Sequence of chain 3.A:
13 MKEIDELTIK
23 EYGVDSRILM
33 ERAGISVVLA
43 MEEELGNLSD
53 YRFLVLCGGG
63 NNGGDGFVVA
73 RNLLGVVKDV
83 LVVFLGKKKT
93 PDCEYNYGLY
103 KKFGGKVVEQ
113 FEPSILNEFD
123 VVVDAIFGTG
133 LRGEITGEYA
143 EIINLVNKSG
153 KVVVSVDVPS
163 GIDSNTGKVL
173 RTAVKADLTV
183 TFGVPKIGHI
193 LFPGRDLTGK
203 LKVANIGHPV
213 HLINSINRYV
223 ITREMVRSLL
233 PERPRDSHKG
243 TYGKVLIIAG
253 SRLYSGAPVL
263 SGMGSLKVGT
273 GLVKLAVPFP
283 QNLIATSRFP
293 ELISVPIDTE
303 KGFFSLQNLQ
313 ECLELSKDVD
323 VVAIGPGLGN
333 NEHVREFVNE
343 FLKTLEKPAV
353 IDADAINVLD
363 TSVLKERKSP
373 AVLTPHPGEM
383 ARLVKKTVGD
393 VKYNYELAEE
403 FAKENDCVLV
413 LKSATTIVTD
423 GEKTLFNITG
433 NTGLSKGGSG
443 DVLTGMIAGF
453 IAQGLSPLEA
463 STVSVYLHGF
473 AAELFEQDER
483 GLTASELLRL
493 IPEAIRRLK

Sequence of chain 7.A:
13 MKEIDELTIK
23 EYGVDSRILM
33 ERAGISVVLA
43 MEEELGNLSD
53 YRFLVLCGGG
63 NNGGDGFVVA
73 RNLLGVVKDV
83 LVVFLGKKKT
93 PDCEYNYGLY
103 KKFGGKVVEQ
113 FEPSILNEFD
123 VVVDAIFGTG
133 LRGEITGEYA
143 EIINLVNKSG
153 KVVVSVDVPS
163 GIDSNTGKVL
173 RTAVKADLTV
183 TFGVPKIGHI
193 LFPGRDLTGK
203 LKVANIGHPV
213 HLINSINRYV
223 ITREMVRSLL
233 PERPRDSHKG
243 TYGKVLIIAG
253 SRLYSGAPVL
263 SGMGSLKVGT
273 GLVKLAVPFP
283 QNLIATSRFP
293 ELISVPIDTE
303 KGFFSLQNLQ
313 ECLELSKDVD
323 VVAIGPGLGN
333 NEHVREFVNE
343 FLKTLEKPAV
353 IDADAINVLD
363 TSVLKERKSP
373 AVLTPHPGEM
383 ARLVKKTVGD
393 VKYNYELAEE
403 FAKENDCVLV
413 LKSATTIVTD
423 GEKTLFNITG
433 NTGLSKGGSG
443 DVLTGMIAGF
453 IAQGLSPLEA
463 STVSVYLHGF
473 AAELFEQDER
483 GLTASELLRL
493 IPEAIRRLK

Binding-site contacts:
Ligand atom CD2 contacts residue VAL40 of chain 7.A at 3.5 Å (hydrophobic).
Ligand atom CA contacts residue VAL205 of chain 3.A at 3.2 Å (hydrophobic).
Ligand atom CE2 contacts residue VAL40 of chain 7.A at 3.6 Å (hydrophobic).
Ligand atom O contacts residue LYS204 of chain 3.A at 3.8 Å.
Ligand atom C contacts residue GLU44 of chain 7.A at 3.7 Å.
Ligand atom CZ2 contacts residue ASN207 of chain 3.A at 3.6 Å.
Ligand atom NE1 contacts residue ASN74 of chain 7.A at 3.0 Å (h-bond).
Ligand atom CE2 contacts residue GLU45 of chain 3.A at 3.7 Å.
Ligand atom CE1 contacts residue SER38 of chain 3.A at 3.8 Å.
Ligand atom O contacts residue ASN207 of chain 3.A at 3.2 Å (h-bond).
Ligand atom NE1 contacts residue VAL40 of chain 7.A at 3.7 Å.
Ligand atom CZ contacts residue SER38 of chain 3.A at 3.3 Å.
Ligand atom CB contacts residue ASN49 of chain 7.A at 3.4 Å.
Ligand atom CD1 contacts residue ASN207 of chain 3.A at 3.6 Å.
Ligand atom CH2 contacts residue ARG34 of chain 3.A at 3.5 Å.
Ligand atom N contacts residue VAL205 of chain 3.A at 2.8 Å (h-bond).
Ligand atom CB contacts residue GLU44 of chain 7.A at 3.4 Å.
Ligand atom CE1 contacts residue ALA42 of chain 3.A at 3.9 Å (hydrophobic).
Ligand atom CA contacts residue VAL205 of chain 3.A at 3.8 Å (hydrophobic).
Ligand atom N contacts residue GLU44 of chain 7.A at 3.1 Å (salt-bridge).
Ligand atom CA contacts residue GLU44 of chain 7.A at 3.6 Å.
Ligand atom CD1 contacts residue ASN74 of chain 7.A at 3.9 Å.
Ligand atom O contacts residue ASN207 of chain 3.A at 2.8 Å (h-bond).
Ligand atom O contacts residue VAL205 of chain 3.A at 3.6 Å (h-bond).
Ligand atom CE3 contacts residue LEU41 of chain 7.A at 3.8 Å (hydrophobic).
Ligand atom NE1 contacts residue ASN207 of chain 3.A at 3.6 Å (h-bond).
Ligand atom CG contacts residue VAL40 of chain 7.A at 3.6 Å (hydrophobic).
Ligand atom CD1 contacts residue VAL40 of chain 7.A at 3.8 Å (hydrophobic).
Ligand atom CA contacts residue GLU44 of chain 7.A at 3.8 Å.
Ligand atom O contacts residue ALA206 of chain 3.A at 3.2 Å.
Ligand atom CE2 contacts residue ASN207 of chain 3.A at 3.5 Å.
Ligand atom CZ contacts residue ALA42 of chain 3.A at 3.5 Å (hydrophobic).
Ligand atom CZ2 contacts residue ARG34 of chain 3.A at 3.6 Å.
Ligand atom CH2 contacts residue ILE37 of chain 7.A at 3.7 Å (hydrophobic).
Ligand atom C contacts residue VAL205 of chain 3.A at 3.5 Å (hydrophobic).
Ligand atom O contacts residue VAL205 of chain 3.A at 3.0 Å (h-bond).
Ligand atom CD2 contacts residue LEU41 of chain 3.A at 3.6 Å (hydrophobic).
Ligand atom N contacts residue GLU44 of chain 7.A at 2.8 Å (salt-bridge).
Ligand atom CD2 contacts residue GLU45 of chain 3.A at 3.7 Å.
Ligand atom CZ2 contacts residue ASN74 of chain 7.A at 3.6 Å.

The small molecule below binds the protein below.
Small molecule (SMILES): CC(C)C[C@H](NC(=O)[C@H](CC1=c2ccccc2=NC1)NC(=O)[C@H](C)N)C(=O)N[C@@H](Cc1ccccc1)C(=O)N[C@@H](CCC(=O)O)C(=O)N[C@@H](C)C=O